Binding-site contacts:
Ligand atom O5 contacts residue MN1 of chain 1.H at 4.0 Å.
Ligand atom C6 contacts residue TRP57 of chain 1.B at 3.6 Å (hydrophobic).
Ligand atom C6 contacts residue HIS101 of chain 1.B at 3.8 Å.
Ligand atom O3 contacts residue GLU219 of chain 1.B at 2.8 Å (salt-bridge).
Ligand atom O2 contacts residue GLU219 of chain 1.B at 3.2 Å (salt-bridge).
Ligand atom O3 contacts residue MN1 of chain 1.H at 2.4 Å.
Ligand atom C2 contacts residue HIS257 of chain 1.B at 3.7 Å.
Ligand atom C1 contacts residue MN1 of chain 1.I at 3.0 Å.
Ligand atom C4 contacts residue TRP179 of chain 1.B at 3.5 Å (hydrophobic).
Ligand atom C3 contacts residue GLU219 of chain 1.B at 3.4 Å.
Ligand atom O1 contacts residue HIS257 of chain 1.B at 3.5 Å (h-bond).
Ligand atom C1 contacts residue LYS221 of chain 1.B at 3.8 Å.
Ligand atom C2 contacts residue MN1 of chain 1.H at 3.2 Å.
Ligand atom O2 contacts residue ASP254 of chain 1.B at 3.4 Å (salt-bridge).
Ligand atom C3 contacts residue TRP179 of chain 1.B at 3.6 Å (hydrophobic).
Ligand atom O1 contacts residue TRP179 of chain 1.B at 3.8 Å.
Ligand atom C3 contacts residue ASP327 of chain 1.B at 3.7 Å.
Ligand atom O2 contacts residue HIS257 of chain 1.B at 3.0 Å.
Ligand atom C2 contacts residue TRP179 of chain 1.B at 3.8 Å (hydrophobic).
Ligand atom O3 contacts residue ASP327 of chain 1.B at 2.9 Å (salt-bridge).
Ligand atom O1 contacts residue ASP289 of chain 1.B at 3.2 Å (salt-bridge).
Ligand atom C2 contacts residue GLU219 of chain 1.B at 3.8 Å.
Ligand atom O1 contacts residue PHE66 of chain 1.A at 3.2 Å.
Ligand atom O1 contacts residue LYS221 of chain 1.B at 2.6 Å (salt-bridge).
Ligand atom O5 contacts residue ASP327 of chain 1.B at 2.9 Å (salt-bridge).
Ligand atom C2 contacts residue MN1 of chain 1.I at 3.0 Å.
Ligand atom O4 contacts residue TRP179 of chain 1.B at 3.6 Å.
Ligand atom C5 contacts residue TRP57 of chain 1.B at 4.0 Å (hydrophobic).
Ligand atom C3 contacts residue MN1 of chain 1.H at 3.3 Å.
Ligand atom C5 contacts residue ASP327 of chain 1.B at 3.5 Å.
Ligand atom O2 contacts residue MN1 of chain 1.I at 2.3 Å.
Ligand atom O1 contacts residue MN1 of chain 1.I at 2.1 Å.
Ligand atom O4 contacts residue HIS101 of chain 1.B at 3.1 Å (h-bond).
Ligand atom O2 contacts residue ASP327 of chain 1.B at 2.9 Å (salt-bridge).
Ligand atom C2 contacts residue ASP327 of chain 1.B at 3.6 Å.
Ligand atom O3 contacts residue HIS281 of chain 1.B at 3.2 Å.
Ligand atom O2 contacts residue MN1 of chain 1.H at 2.3 Å.
Ligand atom C1 contacts residue TRP179 of chain 1.B at 3.5 Å (hydrophobic).
Ligand atom C1 contacts residue PHE66 of chain 1.A at 3.5 Å (hydrophobic).
Ligand atom O6 contacts residue PHE66 of chain 1.A at 3.7 Å.

This protein binds this small molecule.
Small molecule (SMILES): O=C(CO)[C@H](O)[C@H](O)[C@H](O)CO

Sequence of chain 1.A:
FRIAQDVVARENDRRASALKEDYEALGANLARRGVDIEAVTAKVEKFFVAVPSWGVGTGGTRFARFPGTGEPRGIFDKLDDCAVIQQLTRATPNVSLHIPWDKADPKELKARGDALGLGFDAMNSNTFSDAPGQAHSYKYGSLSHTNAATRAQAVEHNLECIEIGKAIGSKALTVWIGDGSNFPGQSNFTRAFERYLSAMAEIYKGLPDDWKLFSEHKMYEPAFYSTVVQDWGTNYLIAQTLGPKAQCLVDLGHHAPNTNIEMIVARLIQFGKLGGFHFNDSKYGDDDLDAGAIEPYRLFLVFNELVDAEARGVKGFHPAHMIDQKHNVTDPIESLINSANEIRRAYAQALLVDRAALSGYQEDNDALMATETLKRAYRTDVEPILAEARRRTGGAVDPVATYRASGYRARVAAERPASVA

Sequence of chain 1.B:
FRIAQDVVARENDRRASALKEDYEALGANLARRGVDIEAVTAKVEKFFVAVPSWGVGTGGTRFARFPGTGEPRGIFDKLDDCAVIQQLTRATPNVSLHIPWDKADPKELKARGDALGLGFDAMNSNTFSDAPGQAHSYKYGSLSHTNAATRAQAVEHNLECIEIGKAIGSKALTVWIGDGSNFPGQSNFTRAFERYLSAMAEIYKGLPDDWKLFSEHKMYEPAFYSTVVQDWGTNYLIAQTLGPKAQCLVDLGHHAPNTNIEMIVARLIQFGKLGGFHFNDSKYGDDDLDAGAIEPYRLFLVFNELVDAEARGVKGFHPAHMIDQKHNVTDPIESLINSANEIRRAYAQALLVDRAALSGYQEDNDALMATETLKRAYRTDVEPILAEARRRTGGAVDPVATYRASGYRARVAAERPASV